A protein and the small-molecule ligand that binds it are described below.
Small molecule (SMILES): CC(=O)N[C@@H]1[C@@H](O)[C@H](O)[C@@H](CO)O[C@H]1O

Sequence of chain 1.A:
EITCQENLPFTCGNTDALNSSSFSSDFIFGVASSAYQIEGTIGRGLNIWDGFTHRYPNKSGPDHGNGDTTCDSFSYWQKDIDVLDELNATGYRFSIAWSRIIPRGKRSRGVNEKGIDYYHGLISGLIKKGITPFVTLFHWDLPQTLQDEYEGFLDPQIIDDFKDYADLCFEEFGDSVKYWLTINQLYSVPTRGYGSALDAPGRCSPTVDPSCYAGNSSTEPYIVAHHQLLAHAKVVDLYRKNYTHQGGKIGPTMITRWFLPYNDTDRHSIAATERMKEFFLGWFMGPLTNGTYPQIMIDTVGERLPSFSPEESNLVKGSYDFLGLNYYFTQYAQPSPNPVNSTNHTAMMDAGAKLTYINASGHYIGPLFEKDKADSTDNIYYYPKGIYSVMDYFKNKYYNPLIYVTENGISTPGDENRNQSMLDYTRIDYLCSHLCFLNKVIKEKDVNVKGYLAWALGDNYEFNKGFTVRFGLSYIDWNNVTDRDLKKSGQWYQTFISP

Binding-site contacts:
Ligand atom O7 contacts residue LEU238 of chain 1.A at 4.1 Å.
Ligand atom C1 contacts residue ASN242 of chain 1.A at 1.4 Å.
Ligand atom O7 contacts residue LYS163 of chain 1.A at 4.4 Å.
Ligand atom C2 contacts residue ASN242 of chain 1.A at 2.5 Å.
Ligand atom C8 contacts residue LEU238 of chain 1.A at 3.4 Å (hydrophobic).
Ligand atom C5 contacts residue ASN242 of chain 1.A at 3.6 Å.
Ligand atom O7 contacts residue ASN242 of chain 1.A at 4.4 Å.
Ligand atom C4 contacts residue ASN242 of chain 1.A at 4.2 Å.
Ligand atom N2 contacts residue ASN242 of chain 1.A at 2.9 Å (h-bond).
Ligand atom C3 contacts residue ASN242 of chain 1.A at 3.8 Å.
Ligand atom C7 contacts residue ASN242 of chain 1.A at 3.5 Å.
Ligand atom C8 contacts residue LYS163 of chain 1.A at 2.8 Å.
Ligand atom C7 contacts residue LYS163 of chain 1.A at 3.9 Å.
Ligand atom C8 contacts residue ASN242 of chain 1.A at 3.9 Å.
Ligand atom C7 contacts residue ASP237 of chain 1.A at 4.4 Å.
Ligand atom C7 contacts residue LEU238 of chain 1.A at 4.2 Å (hydrophobic).
Ligand atom O5 contacts residue ASN242 of chain 1.A at 2.3 Å (h-bond).
Ligand atom O7 contacts residue LYS241 of chain 1.A at 4.2 Å.
Ligand atom O7 contacts residue ASP237 of chain 1.A at 3.3 Å (salt-bridge).